Binding-site contacts:
Ligand atom C2 contacts residue THR206 of chain 1.I at 4.4 Å.
Ligand atom C7 contacts residue ASN204 of chain 1.I at 3.3 Å.
Ligand atom C1 contacts residue ASN204 of chain 1.I at 1.4 Å.
Ligand atom O7 contacts residue HIS321 of chain 1.I at 4.3 Å.
Ligand atom C8 contacts residue ASN204 of chain 1.I at 3.3 Å.
Ligand atom N2 contacts residue ASN204 of chain 1.I at 3.0 Å (h-bond).
Ligand atom O5 contacts residue THR206 of chain 1.I at 4.1 Å.
Ligand atom C3 contacts residue ASN204 of chain 1.I at 3.8 Å.
Ligand atom C5 contacts residue ASN204 of chain 1.I at 3.7 Å.
Ligand atom C1 contacts residue THR206 of chain 1.I at 3.6 Å.
Ligand atom C2 contacts residue ASN204 of chain 1.I at 2.6 Å.
Ligand atom O5 contacts residue ASN204 of chain 1.I at 2.3 Å (h-bond).
Ligand atom C7 contacts residue SER244 of chain 1.I at 4.5 Å.
Ligand atom C4 contacts residue ASN204 of chain 1.I at 4.2 Å.
Ligand atom C8 contacts residue ARG243 of chain 1.I at 4.5 Å.
Ligand atom O7 contacts residue ASN204 of chain 1.I at 3.2 Å (h-bond).
Ligand atom N2 contacts residue THR206 of chain 1.I at 4.3 Å.
Ligand atom C8 contacts residue SER244 of chain 1.I at 3.3 Å.

The small molecule below binds the protein below.
Small molecule (SMILES): CC(=O)N[C@@H]1[C@@H](O)[C@H](O)[C@@H](CO)O[C@H]1O

Sequence of chain 1.I:
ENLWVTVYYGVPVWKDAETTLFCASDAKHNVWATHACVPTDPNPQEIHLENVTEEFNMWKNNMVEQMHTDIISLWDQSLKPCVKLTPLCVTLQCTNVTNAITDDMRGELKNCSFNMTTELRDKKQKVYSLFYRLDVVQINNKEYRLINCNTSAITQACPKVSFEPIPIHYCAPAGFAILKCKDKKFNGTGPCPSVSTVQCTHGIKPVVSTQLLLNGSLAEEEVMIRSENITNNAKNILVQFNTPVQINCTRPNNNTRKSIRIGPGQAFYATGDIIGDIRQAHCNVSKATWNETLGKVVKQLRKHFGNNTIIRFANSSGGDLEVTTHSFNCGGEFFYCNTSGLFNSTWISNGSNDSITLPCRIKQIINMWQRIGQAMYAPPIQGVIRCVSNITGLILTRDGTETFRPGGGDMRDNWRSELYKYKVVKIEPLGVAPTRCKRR